Sequence of chain 2.B:
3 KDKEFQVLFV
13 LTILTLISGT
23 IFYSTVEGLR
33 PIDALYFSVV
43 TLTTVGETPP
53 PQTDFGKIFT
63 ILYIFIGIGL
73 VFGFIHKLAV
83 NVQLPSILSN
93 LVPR

A protein and the small-molecule ligand that binds it are described below.
Small molecule (SMILES): NCC(=O)O

Binding-site contacts:
Ligand atom OXT contacts residue ASP56 of chain 2.B at 4.4 Å.
Ligand atom N contacts residue PHE57 of chain 2.B at 3.4 Å (h-bond).
Ligand atom N contacts residue ASP56 of chain 2.B at 3.5 Å (salt-bridge).
Ligand atom CA contacts residue PHE57 of chain 2.B at 4.3 Å (hydrophobic).
Ligand atom OXT contacts residue PHE57 of chain 2.B at 4.2 Å.
Ligand atom N contacts residue THR55 of chain 2.B at 3.8 Å.